The small molecule below binds the protein below.
Small molecule (SMILES): CC(=O)N[C@H]1[C@H](O[C@H]2[C@@H](O)[C@H](O)[C@@H](CO)O[C@@H]2O)O[C@H](CO)[C@@H](O)[C@@H]1O

Sequence of chain 2.B:
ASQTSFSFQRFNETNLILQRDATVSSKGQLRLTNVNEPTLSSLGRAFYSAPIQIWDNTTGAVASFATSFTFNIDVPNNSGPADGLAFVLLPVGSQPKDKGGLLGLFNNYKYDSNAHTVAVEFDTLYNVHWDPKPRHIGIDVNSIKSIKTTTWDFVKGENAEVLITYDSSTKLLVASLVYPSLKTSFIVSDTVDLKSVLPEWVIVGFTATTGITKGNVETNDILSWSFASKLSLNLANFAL

Binding-site contacts:
Ligand atom C8 contacts residue HIS132 of chain 2.B at 3.7 Å.
Ligand atom C2 contacts residue ASN130 of chain 2.B at 4.0 Å.
Ligand atom C4 contacts residue GLY104 of chain 2.B at 3.9 Å.
Ligand atom C1 contacts residue ILE215 of chain 2.B at 4.3 Å (hydrophobic).
Ligand atom C3 contacts residue ILE215 of chain 2.B at 4.3 Å (hydrophobic).
Ligand atom C6 contacts residue LEU128 of chain 2.B at 3.8 Å (hydrophobic).
Ligand atom C4 contacts residue TRP133 of chain 2.B at 4.2 Å (hydrophobic).
Ligand atom C1 contacts residue ASN130 of chain 2.B at 4.2 Å.
Ligand atom C5 contacts residue ASN219 of chain 2.B at 4.2 Å.
Ligand atom O2 contacts residue ASN130 of chain 2.B at 3.5 Å (h-bond).
Ligand atom O4 contacts residue LYS102 of chain 2.B at 4.2 Å.
Ligand atom C5 contacts residue THR216 of chain 2.B at 3.8 Å.
Ligand atom O3 contacts residue GLY103 of chain 2.B at 3.6 Å.
Ligand atom O6 contacts residue GLY214 of chain 2.B at 3.7 Å.
Ligand atom C6 contacts residue ASN219 of chain 2.B at 3.1 Å.
Ligand atom C2 contacts residue ILE215 of chain 2.B at 4.0 Å (hydrophobic).
Ligand atom O3 contacts residue ASN130 of chain 2.B at 4.2 Å.
Ligand atom O4 contacts residue LEU105 of chain 2.B at 3.7 Å.
Ligand atom C6 contacts residue THR216 of chain 2.B at 3.8 Å.
Ligand atom O7 contacts residue ASN130 of chain 2.B at 3.1 Å (h-bond).
Ligand atom O7 contacts residue VAL131 of chain 2.B at 4.2 Å.
Ligand atom C8 contacts residue VAL131 of chain 2.B at 3.8 Å (hydrophobic).
Ligand atom C3 contacts residue GLY104 of chain 2.B at 3.8 Å.
Ligand atom C5 contacts residue LEU128 of chain 2.B at 4.0 Å (hydrophobic).
Ligand atom O6 contacts residue ASN219 of chain 2.B at 3.9 Å.
Ligand atom O1 contacts residue ILE215 of chain 2.B at 3.4 Å.
Ligand atom C4 contacts residue ASN130 of chain 2.B at 4.2 Å.
Ligand atom C6 contacts residue TRP133 of chain 2.B at 3.7 Å (hydrophobic).
Ligand atom O3 contacts residue GLY104 of chain 2.B at 2.9 Å (h-bond).
Ligand atom O4 contacts residue GLY104 of chain 2.B at 3.2 Å (h-bond).
Ligand atom C7 contacts residue ASN130 of chain 2.B at 4.2 Å.
Ligand atom O4 contacts residue GLY103 of chain 2.B at 4.2 Å.
Ligand atom O4 contacts residue ASN219 of chain 2.B at 3.8 Å.
Ligand atom C7 contacts residue VAL131 of chain 2.B at 4.3 Å (hydrophobic).
Ligand atom O5 contacts residue LEU128 of chain 2.B at 3.7 Å.
Ligand atom O6 contacts residue ILE215 of chain 2.B at 3.4 Å (h-bond).
Ligand atom O6 contacts residue THR216 of chain 2.B at 3.4 Å (h-bond).
Ligand atom O3 contacts residue ASP86 of chain 2.B at 3.9 Å.
Ligand atom C4 contacts residue LEU128 of chain 2.B at 3.9 Å (hydrophobic).
Ligand atom O4 contacts residue TRP133 of chain 2.B at 3.9 Å.